Binding-site contacts:
Ligand atom O3 contacts residue ALA313 of chain 2.B at 4.2 Å.
Ligand atom O4 contacts residue MG1 of chain 2.K at 2.1 Å.
Ligand atom O2 contacts residue ALA313 of chain 2.B at 3.2 Å.
Ligand atom C1 contacts residue THR348 of chain 2.B at 3.8 Å.
Ligand atom O1 contacts residue ARG93 of chain 2.B at 4.3 Å.
Ligand atom O1 contacts residue THR348 of chain 2.B at 3.2 Å (h-bond).
Ligand atom O4 contacts residue ASP316 of chain 2.B at 2.9 Å (salt-bridge).
Ligand atom C1 contacts residue ALA313 of chain 2.B at 3.7 Å (hydrophobic).
Ligand atom O3 contacts residue GLU292 of chain 2.B at 3.6 Å (salt-bridge).
Ligand atom C2 contacts residue GLY315 of chain 2.B at 3.8 Å.
Ligand atom O2 contacts residue ASP316 of chain 2.B at 3.8 Å.
Ligand atom C1 contacts residue MG1 of chain 2.K at 3.0 Å.
Ligand atom O1 contacts residue MG1 of chain 2.K at 4.3 Å.
Ligand atom C2 contacts residue THR348 of chain 2.B at 3.4 Å.
Ligand atom O4 contacts residue GLU292 of chain 2.B at 3.1 Å (salt-bridge).
Ligand atom O2 contacts residue ARG314 of chain 2.B at 3.4 Å (salt-bridge).
Ligand atom C2 contacts residue GLU292 of chain 2.B at 3.8 Å.
Ligand atom O3 contacts residue ASP316 of chain 2.B at 4.4 Å.
Ligand atom O3 contacts residue LYS290 of chain 2.B at 2.9 Å (salt-bridge).
Ligand atom O1 contacts residue ALA313 of chain 2.B at 3.9 Å.
Ligand atom O4 contacts residue ALA313 of chain 2.B at 4.1 Å.
Ligand atom O1 contacts residue MET311 of chain 2.B at 4.2 Å.
Ligand atom C1 contacts residue LYS290 of chain 2.B at 3.8 Å.
Ligand atom C2 contacts residue MG1 of chain 2.K at 2.9 Å.
Ligand atom O3 contacts residue MG1 of chain 2.K at 2.4 Å.
Ligand atom C2 contacts residue ALA313 of chain 2.B at 3.5 Å (hydrophobic).
Ligand atom C1 contacts residue GLU292 of chain 2.B at 4.0 Å.
Ligand atom O1 contacts residue MET380 of chain 2.B at 4.2 Å.
Ligand atom C2 contacts residue ASP316 of chain 2.B at 3.8 Å.
Ligand atom O1 contacts residue LYS290 of chain 2.B at 4.0 Å.
Ligand atom O2 contacts residue THR348 of chain 2.B at 2.5 Å (h-bond).
Ligand atom O4 contacts residue GLY315 of chain 2.B at 3.7 Å.
Ligand atom O2 contacts residue MG1 of chain 2.K at 4.1 Å.
Ligand atom C2 contacts residue ARG314 of chain 2.B at 4.5 Å.
Ligand atom O2 contacts residue GLY315 of chain 2.B at 2.8 Å (h-bond).

The protein below binds the small molecule below.
Small molecule (SMILES): O=C([O-])C(=O)[O-]

Sequence of chain 2.B:
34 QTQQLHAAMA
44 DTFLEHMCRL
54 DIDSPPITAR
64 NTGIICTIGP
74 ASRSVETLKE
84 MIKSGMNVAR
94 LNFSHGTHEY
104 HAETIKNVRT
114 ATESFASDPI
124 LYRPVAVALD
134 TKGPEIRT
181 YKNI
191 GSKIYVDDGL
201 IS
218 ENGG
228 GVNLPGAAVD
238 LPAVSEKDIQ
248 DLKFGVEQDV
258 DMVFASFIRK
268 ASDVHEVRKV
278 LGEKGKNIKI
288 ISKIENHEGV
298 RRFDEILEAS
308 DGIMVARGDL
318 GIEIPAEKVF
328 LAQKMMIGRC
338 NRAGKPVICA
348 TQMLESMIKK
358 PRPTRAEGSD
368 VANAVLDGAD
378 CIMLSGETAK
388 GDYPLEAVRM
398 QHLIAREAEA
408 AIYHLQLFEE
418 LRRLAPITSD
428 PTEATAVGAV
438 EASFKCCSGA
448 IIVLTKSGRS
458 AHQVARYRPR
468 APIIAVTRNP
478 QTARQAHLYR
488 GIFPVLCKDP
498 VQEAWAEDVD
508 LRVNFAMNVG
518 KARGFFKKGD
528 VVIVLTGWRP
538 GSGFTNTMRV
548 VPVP